The protein below binds the small molecule below.
Small molecule (SMILES): OC[C@H]1O[C@H](O[C@H]2[C@H](O)[C@@H](O)[C@@H](O)O[C@@H]2CO)[C@H](O)[C@@H](O)[C@@H]1O

Binding-site contacts:
Ligand atom C2 contacts residue LYS17 of chain 1.A at 3.8 Å.
Ligand atom O2 contacts residue LYS17 of chain 1.A at 2.7 Å (salt-bridge).
Ligand atom C2 contacts residue GLU113 of chain 1.A at 3.4 Å.
Ligand atom O3 contacts residue ASP67 of chain 1.A at 2.6 Å (salt-bridge).
Ligand atom O4 contacts residue TRP342 of chain 1.A at 3.9 Å.
Ligand atom C6 contacts residue GLU155 of chain 1.A at 3.4 Å.
Ligand atom C3 contacts residue ASP67 of chain 1.A at 3.4 Å.
Ligand atom O3 contacts residue ALA65 of chain 1.A at 3.5 Å.
Ligand atom O3 contacts residue TRP342 of chain 1.A at 3.8 Å.
Ligand atom O3 contacts residue GLU113 of chain 1.A at 3.7 Å.
Ligand atom O5 contacts residue TYR157 of chain 1.A at 3.3 Å.
Ligand atom C6 contacts residue TRP342 of chain 1.A at 3.7 Å (hydrophobic).
Ligand atom C6 contacts residue TYR157 of chain 1.A at 3.8 Å (hydrophobic).
Ligand atom O1 contacts residue ASN14 of chain 1.A at 3.6 Å (h-bond).
Ligand atom O3 contacts residue TRP64 of chain 1.A at 3.2 Å (h-bond).
Ligand atom O6 contacts residue PRO156 of chain 1.A at 3.2 Å.
Ligand atom C2 contacts residue TRP232 of chain 1.A at 3.9 Å (hydrophobic).
Ligand atom O2 contacts residue ALA65 of chain 1.A at 3.5 Å.
Ligand atom C4 contacts residue ARG68 of chain 1.A at 3.8 Å.
Ligand atom C1 contacts residue LYS17 of chain 1.A at 3.8 Å.
Ligand atom O2 contacts residue GLU113 of chain 1.A at 2.6 Å (salt-bridge).
Ligand atom O6 contacts residue PHE158 of chain 1.A at 3.9 Å.
Ligand atom C4 contacts residue TRP342 of chain 1.A at 3.5 Å (hydrophobic).
Ligand atom C6 contacts residue PRO156 of chain 1.A at 3.8 Å (hydrophobic).
Ligand atom O6 contacts residue GLU155 of chain 1.A at 2.6 Å (salt-bridge).
Ligand atom C2 contacts residue ASP67 of chain 1.A at 3.4 Å.
Ligand atom O2 contacts residue ASP67 of chain 1.A at 2.7 Å (salt-bridge).
Ligand atom C1 contacts residue ASP16 of chain 1.A at 3.5 Å.
Ligand atom C1 contacts residue TRP232 of chain 1.A at 3.7 Å (hydrophobic).
Ligand atom C2 contacts residue TRP342 of chain 1.A at 3.9 Å (hydrophobic).
Ligand atom C6 contacts residue ARG346 of chain 1.A at 3.7 Å.
Ligand atom O2 contacts residue TRP64 of chain 1.A at 3.3 Å (h-bond).
Ligand atom O6 contacts residue TYR157 of chain 1.A at 3.0 Å (h-bond).
Ligand atom O3 contacts residue ARG68 of chain 1.A at 2.8 Å (salt-bridge).
Ligand atom O1 contacts residue ASP16 of chain 1.A at 2.7 Å (salt-bridge).
Ligand atom O1 contacts residue LYS17 of chain 1.A at 3.1 Å (salt-bridge).
Ligand atom O4 contacts residue ARG68 of chain 1.A at 2.8 Å (salt-bridge).
Ligand atom C3 contacts residue TRP64 of chain 1.A at 3.6 Å (hydrophobic).
Ligand atom C1 contacts residue TYR157 of chain 1.A at 3.6 Å (hydrophobic).
Ligand atom O4 contacts residue ARG346 of chain 1.A at 3.3 Å (salt-bridge).

Sequence of chain 1.A:
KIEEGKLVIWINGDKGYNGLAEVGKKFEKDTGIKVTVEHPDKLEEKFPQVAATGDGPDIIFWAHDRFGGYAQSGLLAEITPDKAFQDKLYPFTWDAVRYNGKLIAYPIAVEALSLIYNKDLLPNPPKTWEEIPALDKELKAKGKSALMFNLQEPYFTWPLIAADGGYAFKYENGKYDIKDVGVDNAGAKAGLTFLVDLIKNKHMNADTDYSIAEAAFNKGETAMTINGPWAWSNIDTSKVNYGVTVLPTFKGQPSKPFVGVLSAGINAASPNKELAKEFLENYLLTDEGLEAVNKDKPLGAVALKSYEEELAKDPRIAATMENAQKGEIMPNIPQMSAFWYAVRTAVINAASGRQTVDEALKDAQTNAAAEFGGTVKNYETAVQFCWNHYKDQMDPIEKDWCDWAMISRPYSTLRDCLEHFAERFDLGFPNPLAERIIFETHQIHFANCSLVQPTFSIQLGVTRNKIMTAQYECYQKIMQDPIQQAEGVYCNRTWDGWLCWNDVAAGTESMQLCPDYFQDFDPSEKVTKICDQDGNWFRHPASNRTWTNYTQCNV